Sequence of chain 1.C:
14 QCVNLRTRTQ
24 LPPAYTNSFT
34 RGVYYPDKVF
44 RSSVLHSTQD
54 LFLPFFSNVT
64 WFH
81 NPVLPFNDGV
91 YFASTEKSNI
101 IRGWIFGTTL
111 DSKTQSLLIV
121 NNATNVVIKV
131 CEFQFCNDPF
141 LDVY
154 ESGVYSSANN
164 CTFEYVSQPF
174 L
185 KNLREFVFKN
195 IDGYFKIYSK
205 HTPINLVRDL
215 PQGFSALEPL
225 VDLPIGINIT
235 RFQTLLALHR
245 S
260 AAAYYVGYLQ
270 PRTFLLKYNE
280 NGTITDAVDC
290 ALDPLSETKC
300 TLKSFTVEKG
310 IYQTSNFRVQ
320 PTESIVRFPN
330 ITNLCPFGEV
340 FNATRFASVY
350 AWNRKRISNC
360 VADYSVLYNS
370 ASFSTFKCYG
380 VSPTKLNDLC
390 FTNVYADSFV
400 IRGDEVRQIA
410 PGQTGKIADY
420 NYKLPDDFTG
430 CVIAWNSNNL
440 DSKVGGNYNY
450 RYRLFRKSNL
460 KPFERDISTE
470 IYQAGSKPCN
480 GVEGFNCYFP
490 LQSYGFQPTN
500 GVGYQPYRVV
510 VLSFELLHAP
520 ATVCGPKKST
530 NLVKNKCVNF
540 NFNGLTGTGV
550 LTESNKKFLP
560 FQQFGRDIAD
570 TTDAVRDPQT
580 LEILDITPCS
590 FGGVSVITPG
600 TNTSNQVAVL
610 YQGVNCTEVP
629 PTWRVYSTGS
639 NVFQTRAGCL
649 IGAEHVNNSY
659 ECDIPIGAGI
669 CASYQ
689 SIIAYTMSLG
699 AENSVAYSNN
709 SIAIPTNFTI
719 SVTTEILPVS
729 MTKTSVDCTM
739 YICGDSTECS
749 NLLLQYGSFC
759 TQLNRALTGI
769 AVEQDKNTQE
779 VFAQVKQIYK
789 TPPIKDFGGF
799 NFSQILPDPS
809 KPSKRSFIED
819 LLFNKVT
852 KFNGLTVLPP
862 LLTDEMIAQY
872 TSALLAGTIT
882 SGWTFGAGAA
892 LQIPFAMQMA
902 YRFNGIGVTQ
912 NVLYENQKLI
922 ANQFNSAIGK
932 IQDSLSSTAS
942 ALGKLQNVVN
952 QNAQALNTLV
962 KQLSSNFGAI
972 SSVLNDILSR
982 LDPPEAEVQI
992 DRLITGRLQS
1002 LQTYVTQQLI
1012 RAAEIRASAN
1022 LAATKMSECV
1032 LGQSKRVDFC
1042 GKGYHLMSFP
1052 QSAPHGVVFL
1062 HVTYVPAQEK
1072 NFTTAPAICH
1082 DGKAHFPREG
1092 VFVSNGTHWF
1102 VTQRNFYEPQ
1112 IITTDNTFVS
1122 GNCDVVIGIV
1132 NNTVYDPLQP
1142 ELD

Binding-site contacts:
Ligand atom O7 contacts residue GLY337 of chain 1.C at 4.3 Å.
Ligand atom C8 contacts residue PHE336 of chain 1.C at 3.8 Å (hydrophobic).
Ligand atom C8 contacts residue PHE340 of chain 1.C at 4.4 Å (hydrophobic).
Ligand atom N2 contacts residue GLY337 of chain 1.C at 4.3 Å.
Ligand atom C8 contacts residue GLY337 of chain 1.C at 3.6 Å.
Ligand atom C7 contacts residue GLY337 of chain 1.C at 3.9 Å.
Ligand atom C4 contacts residue ASN341 of chain 1.C at 4.2 Å.
Ligand atom C5 contacts residue ASN341 of chain 1.C at 3.6 Å.
Ligand atom C7 contacts residue ASN341 of chain 1.C at 4.0 Å.
Ligand atom C2 contacts residue ASN341 of chain 1.C at 2.5 Å.
Ligand atom N2 contacts residue ASN341 of chain 1.C at 2.9 Å (h-bond).
Ligand atom C1 contacts residue ASN341 of chain 1.C at 1.4 Å.
Ligand atom O5 contacts residue ASN341 of chain 1.C at 2.4 Å (h-bond).
Ligand atom C3 contacts residue ASN341 of chain 1.C at 3.8 Å.

This small molecule binds to this protein.
Small molecule (SMILES): CC(=O)N[C@H]1[C@H](O[C@H]2[C@H](O)[C@@H](NC(C)=O)CO[C@@H]2CO)O[C@H](CO)[C@@H](O)[C@@H]1O